Sequence of chain 57.X:
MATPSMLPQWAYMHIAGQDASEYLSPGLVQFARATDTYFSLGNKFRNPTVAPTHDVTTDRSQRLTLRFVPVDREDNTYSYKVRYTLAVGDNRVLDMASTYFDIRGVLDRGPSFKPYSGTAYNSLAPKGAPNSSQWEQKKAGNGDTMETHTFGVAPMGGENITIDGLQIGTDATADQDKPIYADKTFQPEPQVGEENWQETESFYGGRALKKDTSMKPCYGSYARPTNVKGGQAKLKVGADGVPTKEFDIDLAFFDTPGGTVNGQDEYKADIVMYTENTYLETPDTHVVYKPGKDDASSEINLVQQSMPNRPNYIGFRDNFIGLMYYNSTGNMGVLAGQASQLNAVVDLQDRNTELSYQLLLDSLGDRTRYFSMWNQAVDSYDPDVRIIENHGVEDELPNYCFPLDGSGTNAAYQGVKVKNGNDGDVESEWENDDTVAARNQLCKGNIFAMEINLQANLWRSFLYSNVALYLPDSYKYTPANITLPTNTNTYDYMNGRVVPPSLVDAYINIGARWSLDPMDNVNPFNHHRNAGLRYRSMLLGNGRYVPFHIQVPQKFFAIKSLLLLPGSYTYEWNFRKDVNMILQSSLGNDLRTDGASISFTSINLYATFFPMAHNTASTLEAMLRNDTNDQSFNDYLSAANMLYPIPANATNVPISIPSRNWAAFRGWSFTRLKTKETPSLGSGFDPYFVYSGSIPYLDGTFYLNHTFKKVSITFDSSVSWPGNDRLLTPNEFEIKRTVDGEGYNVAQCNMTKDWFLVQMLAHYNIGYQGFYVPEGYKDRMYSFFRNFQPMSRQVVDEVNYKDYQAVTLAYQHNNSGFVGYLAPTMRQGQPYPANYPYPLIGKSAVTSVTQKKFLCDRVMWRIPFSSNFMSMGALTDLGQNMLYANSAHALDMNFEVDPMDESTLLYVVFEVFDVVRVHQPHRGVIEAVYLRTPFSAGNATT

Binding-site contacts:
Ligand atom OG contacts residue PHE45 of chain 57.V at 3.3 Å (h-bond).
Ligand atom N contacts residue ARG666 of chain 57.X at 3.4 Å (salt-bridge).
Ligand atom CG contacts residue ASN634 of chain 57.X at 3.9 Å.
Ligand atom O contacts residue GLY42 of chain 57.V at 3.5 Å.
Ligand atom CB contacts residue GLU911 of chain 57.X at 3.6 Å.
Ligand atom OD2 contacts residue GLU911 of chain 57.X at 3.4 Å (salt-bridge).
Ligand atom O contacts residue ASN43 of chain 57.V at 3.6 Å.
Ligand atom N contacts residue ARG46 of chain 57.V at 3.9 Å.
Ligand atom CB contacts residue ARG666 of chain 57.X at 3.9 Å.
Ligand atom OD2 contacts residue PRO864 of chain 57.X at 3.6 Å.
Ligand atom OD2 contacts residue GLY667 of chain 57.X at 3.7 Å.
Ligand atom N contacts residue ARG666 of chain 57.X at 3.4 Å.
Ligand atom CD1 contacts residue ARG666 of chain 57.X at 3.9 Å.
Ligand atom CB contacts residue ALA874 of chain 57.X at 3.9 Å (hydrophobic).
Ligand atom C contacts residue ARG666 of chain 57.X at 3.7 Å.
Ligand atom CB contacts residue PHE913 of chain 57.X at 3.9 Å (hydrophobic).
Ligand atom CD2 contacts residue ALA20 of chain 57.V at 3.8 Å (hydrophobic).
Ligand atom O contacts residue ARG46 of chain 57.V at 3.9 Å.
Ligand atom O contacts residue ASN634 of chain 57.X at 3.0 Å (h-bond).
Ligand atom ND2 contacts residue THR49 of chain 57.V at 3.9 Å.
Ligand atom CD1 contacts residue ARG46 of chain 57.V at 3.9 Å.
Ligand atom CB contacts residue GLY42 of chain 57.V at 3.7 Å.
Ligand atom CG contacts residue GLU911 of chain 57.X at 3.5 Å.
Ligand atom CE1 contacts residue ARG46 of chain 57.V at 3.7 Å.
Ligand atom CD1 contacts residue ARG33 of chain 57.V at 3.8 Å.
Ligand atom OD1 contacts residue ASN634 of chain 57.X at 3.2 Å (h-bond).
Ligand atom CG2 contacts residue TYR636 of chain 57.X at 3.8 Å (hydrophobic).
Ligand atom OD1 contacts residue GLY667 of chain 57.X at 3.3 Å (h-bond).
Ligand atom O contacts residue ALA874 of chain 57.X at 3.7 Å.
Ligand atom CG contacts residue GLY667 of chain 57.X at 3.7 Å.
Ligand atom C contacts residue ASN634 of chain 57.X at 3.8 Å.
Ligand atom N contacts residue ALA874 of chain 57.X at 3.8 Å.
Ligand atom CB contacts residue ASN47 of chain 57.V at 3.7 Å.
Ligand atom CA contacts residue ARG666 of chain 57.X at 3.6 Å.
Ligand atom N contacts residue GLY873 of chain 57.X at 3.8 Å.
Ligand atom OG contacts residue ARG46 of chain 57.V at 3.2 Å.
Ligand atom N contacts residue GLY42 of chain 57.V at 3.5 Å (h-bond).
Ligand atom N contacts residue SER871 of chain 57.X at 3.6 Å.
Ligand atom CD1 contacts residue SER21 of chain 57.V at 3.4 Å.
Ligand atom OD1 contacts residue ARG666 of chain 57.X at 3.7 Å.

This protein binds this small molecule.
Small molecule (SMILES): CC[C@H](C)[C@H](NC(=O)[C@@H](N)CC(=O)O)C(=O)N[C@@H](CC(N)=O)C(=O)N[C@@H](Cc1ccccc1)C(=O)N[C@@H](CO)C(=O)N[C@@H](CO)C(=O)N[C@H](C=O)CC(C)C

Sequence of chain 57.V:
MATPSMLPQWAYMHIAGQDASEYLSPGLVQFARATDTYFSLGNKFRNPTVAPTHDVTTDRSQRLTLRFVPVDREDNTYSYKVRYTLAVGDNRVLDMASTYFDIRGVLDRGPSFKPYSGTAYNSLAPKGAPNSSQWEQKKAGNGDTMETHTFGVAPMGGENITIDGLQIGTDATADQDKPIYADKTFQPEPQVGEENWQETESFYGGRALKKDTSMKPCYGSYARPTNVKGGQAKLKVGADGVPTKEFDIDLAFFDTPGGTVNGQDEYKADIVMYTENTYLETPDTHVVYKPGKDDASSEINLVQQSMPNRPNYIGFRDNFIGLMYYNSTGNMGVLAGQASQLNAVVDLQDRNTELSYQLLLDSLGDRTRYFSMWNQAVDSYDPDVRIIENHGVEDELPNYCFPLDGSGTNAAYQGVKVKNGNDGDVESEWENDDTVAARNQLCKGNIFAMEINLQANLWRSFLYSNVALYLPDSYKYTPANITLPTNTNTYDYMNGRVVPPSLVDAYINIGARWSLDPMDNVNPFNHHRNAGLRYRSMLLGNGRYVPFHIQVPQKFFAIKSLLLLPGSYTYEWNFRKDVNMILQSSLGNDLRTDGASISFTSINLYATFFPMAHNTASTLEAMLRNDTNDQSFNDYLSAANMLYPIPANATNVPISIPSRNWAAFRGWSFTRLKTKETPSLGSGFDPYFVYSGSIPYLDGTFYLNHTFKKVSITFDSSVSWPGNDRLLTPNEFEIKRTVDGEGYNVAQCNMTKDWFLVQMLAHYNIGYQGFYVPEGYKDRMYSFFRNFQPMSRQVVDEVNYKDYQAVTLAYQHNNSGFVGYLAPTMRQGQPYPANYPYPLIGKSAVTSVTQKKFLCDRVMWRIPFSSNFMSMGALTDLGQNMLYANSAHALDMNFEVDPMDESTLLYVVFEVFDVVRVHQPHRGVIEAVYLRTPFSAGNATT